Sequence of chain 59.F:
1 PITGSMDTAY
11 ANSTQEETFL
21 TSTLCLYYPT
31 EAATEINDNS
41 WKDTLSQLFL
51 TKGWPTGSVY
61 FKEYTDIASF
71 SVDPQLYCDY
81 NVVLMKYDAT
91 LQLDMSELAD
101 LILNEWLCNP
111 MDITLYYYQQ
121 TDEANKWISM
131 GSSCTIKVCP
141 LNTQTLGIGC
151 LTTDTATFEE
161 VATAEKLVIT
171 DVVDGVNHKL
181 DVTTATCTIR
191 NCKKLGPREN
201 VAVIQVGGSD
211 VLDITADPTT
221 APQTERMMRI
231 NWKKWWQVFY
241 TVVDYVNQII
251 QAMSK

A small-molecule ligand and the protein it binds are described below.
Small molecule (SMILES): CC(=O)N[C@H]1[C@H](O[C@H]2[C@H](O)[C@@H](NC(C)=O)CO[C@@H]2CO)O[C@H](CO)[C@@H](O)[C@@H]1O

Binding-site contacts:
Ligand atom C2 contacts residue ASN12 of chain 59.F at 3.2 Å.
Ligand atom C1 contacts residue ASN12 of chain 59.F at 2.1 Å.
Ligand atom O5 contacts residue ASN12 of chain 59.F at 2.7 Å (h-bond).
Ligand atom N2 contacts residue ASN12 of chain 59.F at 3.8 Å.
Ligand atom C7 contacts residue ASN12 of chain 59.F at 3.9 Å.
Ligand atom C5 contacts residue ASN12 of chain 59.F at 4.1 Å.
Ligand atom O7 contacts residue ASN12 of chain 59.F at 3.7 Å.